Sequence of chain 2.A:
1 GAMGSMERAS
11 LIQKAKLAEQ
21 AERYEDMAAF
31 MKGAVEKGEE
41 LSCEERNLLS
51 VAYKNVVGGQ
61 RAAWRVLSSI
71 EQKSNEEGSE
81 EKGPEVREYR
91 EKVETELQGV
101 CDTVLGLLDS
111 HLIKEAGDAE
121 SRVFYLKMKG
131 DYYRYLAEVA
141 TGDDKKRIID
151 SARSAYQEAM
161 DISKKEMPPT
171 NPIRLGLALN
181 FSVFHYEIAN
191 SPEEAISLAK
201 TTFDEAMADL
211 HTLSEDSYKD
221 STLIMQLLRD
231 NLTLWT

This protein binds this small molecule.
Small molecule (SMILES): [H]/N=C(/N)c1cc(-c2cccc(NC(=O)CC)c2)cs1

Binding-site contacts:
Ligand atom C7 contacts residue GLU44 of chain 2.A at 3.9 Å.
Ligand atom C5 contacts residue GLU44 of chain 2.A at 3.6 Å.
Ligand atom C3 contacts residue CYS43 of chain 2.A at 4.5 Å (hydrophobic).
Ligand atom C contacts residue CYS43 of chain 2.A at 1.8 Å (hydrophobic).
Ligand atom C3 contacts residue GLU44 of chain 2.A at 4.0 Å.
Ligand atom C13 contacts residue LEU48 of chain 2.A at 4.3 Å (hydrophobic).
Ligand atom N2 contacts residue VAL51 of chain 2.A at 3.9 Å.
Ligand atom O contacts residue ASN47 of chain 2.A at 4.3 Å.
Ligand atom C4 contacts residue GLU44 of chain 2.A at 3.8 Å.
Ligand atom C10 contacts residue GLU44 of chain 2.A at 4.2 Å.
Ligand atom C2 contacts residue CYS43 of chain 2.A at 2.8 Å (hydrophobic).
Ligand atom C1 contacts residue CYS43 of chain 2.A at 2.4 Å (hydrophobic).
Ligand atom N contacts residue CYS43 of chain 2.A at 3.6 Å (h-bond).
Ligand atom C13 contacts residue GLU19 of chain 2.A at 3.7 Å.
Ligand atom N contacts residue GLU44 of chain 2.A at 4.3 Å.
Ligand atom C8 contacts residue GLU44 of chain 2.A at 3.9 Å.
Ligand atom C9 contacts residue GLU44 of chain 2.A at 4.4 Å.
Ligand atom N2 contacts residue GLU19 of chain 2.A at 3.0 Å (salt-bridge).
Ligand atom N1 contacts residue LEU48 of chain 2.A at 3.5 Å.
Ligand atom C12 contacts residue ASN47 of chain 2.A at 3.8 Å.
Ligand atom C9 contacts residue ASN47 of chain 2.A at 4.3 Å.
Ligand atom S contacts residue ASN47 of chain 2.A at 3.8 Å.
Ligand atom N1 contacts residue GLU19 of chain 2.A at 2.9 Å (salt-bridge).
Ligand atom O contacts residue CYS43 of chain 2.A at 3.1 Å (h-bond).
Ligand atom C6 contacts residue GLU44 of chain 2.A at 3.5 Å.
Ligand atom C11 contacts residue ASN47 of chain 2.A at 4.3 Å.